Binding-site contacts:
Ligand atom N2 contacts residue ALA327 of chain 1.A at 4.0 Å.
Ligand atom C1 contacts residue ASN330 of chain 1.A at 4.1 Å.
Ligand atom C1 contacts residue ASN135 of chain 1.A at 1.4 Å.
Ligand atom O6 contacts residue THR326 of chain 1.A at 3.6 Å.
Ligand atom N2 contacts residue ASN135 of chain 1.A at 2.9 Å (h-bond).
Ligand atom O6 contacts residue GLU323 of chain 1.A at 3.3 Å.
Ligand atom C2 contacts residue ASN330 of chain 1.A at 4.1 Å.
Ligand atom C3 contacts residue ASN330 of chain 1.A at 4.0 Å.
Ligand atom O5 contacts residue THR326 of chain 1.A at 3.9 Å.
Ligand atom C4 contacts residue ASN135 of chain 1.A at 4.1 Å.
Ligand atom C2 contacts residue THR326 of chain 1.A at 4.3 Å.
Ligand atom C5 contacts residue ASN330 of chain 1.A at 3.6 Å.
Ligand atom O5 contacts residue ASN135 of chain 1.A at 2.2 Å (h-bond).
Ligand atom C3 contacts residue ASN135 of chain 1.A at 3.8 Å.
Ligand atom O7 contacts residue LEU132 of chain 1.A at 3.9 Å.
Ligand atom C4 contacts residue ASN330 of chain 1.A at 3.7 Å.
Ligand atom C7 contacts residue GLY131 of chain 1.A at 4.5 Å.
Ligand atom C8 contacts residue GLY131 of chain 1.A at 3.9 Å.
Ligand atom C7 contacts residue ALA327 of chain 1.A at 4.1 Å (hydrophobic).
Ligand atom O4 contacts residue THR326 of chain 1.A at 4.4 Å.
Ligand atom O3 contacts residue ALA327 of chain 1.A at 4.2 Å.
Ligand atom C3 contacts residue ALA327 of chain 1.A at 4.3 Å (hydrophobic).
Ligand atom C6 contacts residue GLU323 of chain 1.A at 4.2 Å.
Ligand atom O4 contacts residue ASN330 of chain 1.A at 2.9 Å (h-bond).
Ligand atom C2 contacts residue ASN135 of chain 1.A at 2.4 Å.
Ligand atom O7 contacts residue ASN330 of chain 1.A at 3.0 Å (h-bond).
Ligand atom C1 contacts residue THR326 of chain 1.A at 4.4 Å.
Ligand atom C8 contacts residue ASN330 of chain 1.A at 3.8 Å.
Ligand atom C7 contacts residue ASN330 of chain 1.A at 3.4 Å.
Ligand atom C5 contacts residue ASN135 of chain 1.A at 3.6 Å.
Ligand atom C8 contacts residue ALA327 of chain 1.A at 3.8 Å (hydrophobic).
Ligand atom C8 contacts residue ILE128 of chain 1.A at 4.3 Å (hydrophobic).
Ligand atom C7 contacts residue LEU132 of chain 1.A at 4.3 Å (hydrophobic).
Ligand atom C8 contacts residue LEU132 of chain 1.A at 3.8 Å (hydrophobic).
Ligand atom C6 contacts residue ASN330 of chain 1.A at 4.2 Å.
Ligand atom O7 contacts residue ASN135 of chain 1.A at 3.9 Å.
Ligand atom C7 contacts residue ASN135 of chain 1.A at 3.6 Å.
Ligand atom N2 contacts residue ASN330 of chain 1.A at 3.9 Å.
Ligand atom N2 contacts residue GLY131 of chain 1.A at 4.4 Å.

The protein below binds the small molecule below.
Small molecule (SMILES): CC(=O)N[C@H]1[C@H](O[C@H]2[C@H](O)[C@@H](NC(C)=O)CO[C@@H]2CO)O[C@H](CO)[C@@H](O)[C@@H]1O

Sequence of chain 1.A:
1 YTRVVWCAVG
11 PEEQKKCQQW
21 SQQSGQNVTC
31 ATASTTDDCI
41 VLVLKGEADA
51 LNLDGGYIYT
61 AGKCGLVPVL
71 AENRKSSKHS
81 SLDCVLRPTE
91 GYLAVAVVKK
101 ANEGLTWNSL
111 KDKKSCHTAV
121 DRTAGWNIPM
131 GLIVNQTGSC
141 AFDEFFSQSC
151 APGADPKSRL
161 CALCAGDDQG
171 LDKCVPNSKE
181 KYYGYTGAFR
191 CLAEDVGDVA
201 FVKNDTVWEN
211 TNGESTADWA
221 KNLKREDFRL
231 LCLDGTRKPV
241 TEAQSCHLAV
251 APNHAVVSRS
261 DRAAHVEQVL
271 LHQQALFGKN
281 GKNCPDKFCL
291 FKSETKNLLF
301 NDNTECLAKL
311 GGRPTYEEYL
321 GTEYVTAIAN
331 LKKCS